Sequence of chain 1.A:
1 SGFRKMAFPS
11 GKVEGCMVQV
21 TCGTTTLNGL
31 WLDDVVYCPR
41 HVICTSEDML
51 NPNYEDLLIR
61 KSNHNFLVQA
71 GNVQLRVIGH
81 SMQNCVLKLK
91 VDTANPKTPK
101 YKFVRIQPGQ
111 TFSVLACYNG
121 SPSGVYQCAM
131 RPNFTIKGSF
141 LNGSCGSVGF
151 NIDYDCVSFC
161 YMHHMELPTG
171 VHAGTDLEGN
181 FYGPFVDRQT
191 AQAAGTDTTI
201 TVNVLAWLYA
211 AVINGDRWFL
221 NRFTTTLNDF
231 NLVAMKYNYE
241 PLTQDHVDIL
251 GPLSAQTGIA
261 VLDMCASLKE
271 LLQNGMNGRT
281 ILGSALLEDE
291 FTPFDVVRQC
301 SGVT

Binding-site contacts:
Ligand atom C7 contacts residue MET49 of chain 1.A at 3.5 Å (hydrophobic).
Ligand atom C9 contacts residue DMS1 of chain 1.E at 3.7 Å.
Ligand atom C6 contacts residue HIS41 of chain 1.A at 3.5 Å.
Ligand atom O contacts residue SER144 of chain 1.A at 3.3 Å (h-bond).
Ligand atom C8 contacts residue GLN189 of chain 1.A at 4.0 Å.
Ligand atom C contacts residue SER144 of chain 1.A at 3.8 Å.
Ligand atom C4 contacts residue DMS1 of chain 1.E at 3.4 Å.
Ligand atom C7 contacts residue MET165 of chain 1.A at 3.7 Å (hydrophobic).
Ligand atom C1 contacts residue CYS145 of chain 1.A at 2.7 Å (hydrophobic).
Ligand atom C5 contacts residue HIS41 of chain 1.A at 4.1 Å.
Ligand atom C2 contacts residue ASN142 of chain 1.A at 3.7 Å.
Ligand atom C8 contacts residue MET49 of chain 1.A at 3.8 Å (hydrophobic).
Ligand atom S contacts residue MET49 of chain 1.A at 3.7 Å.
Ligand atom C5 contacts residue MET49 of chain 1.A at 3.5 Å (hydrophobic).
Ligand atom C1 contacts residue ASN142 of chain 1.A at 4.1 Å.
Ligand atom C3 contacts residue HIS41 of chain 1.A at 4.0 Å.
Ligand atom C6 contacts residue MET49 of chain 1.A at 3.5 Å (hydrophobic).
Ligand atom C contacts residue LEU141 of chain 1.A at 4.2 Å (hydrophobic).
Ligand atom N contacts residue CYS145 of chain 1.A at 3.4 Å (h-bond).
Ligand atom C contacts residue HIS163 of chain 1.A at 3.8 Å.
Ligand atom C8 contacts residue ARG188 of chain 1.A at 4.1 Å.
Ligand atom O contacts residue GLY143 of chain 1.A at 2.8 Å (h-bond).
Ligand atom C10 contacts residue ASN142 of chain 1.A at 3.8 Å.
Ligand atom O contacts residue LEU141 of chain 1.A at 4.1 Å.
Ligand atom S contacts residue GLN189 of chain 1.A at 3.7 Å.
Ligand atom N1 contacts residue DMS1 of chain 1.E at 3.6 Å.
Ligand atom C6 contacts residue HIS164 of chain 1.A at 3.8 Å.
Ligand atom C2 contacts residue CYS145 of chain 1.A at 3.7 Å (hydrophobic).
Ligand atom O contacts residue ASN142 of chain 1.A at 3.8 Å.
Ligand atom O contacts residue CYS145 of chain 1.A at 3.0 Å (h-bond).
Ligand atom C4 contacts residue HIS41 of chain 1.A at 3.8 Å.
Ligand atom N contacts residue ASN142 of chain 1.A at 3.7 Å.
Ligand atom C7 contacts residue ARG188 of chain 1.A at 4.1 Å.
Ligand atom C1 contacts residue SER144 of chain 1.A at 4.1 Å.
Ligand atom C1 contacts residue GLY143 of chain 1.A at 3.7 Å.
Ligand atom N1 contacts residue HIS41 of chain 1.A at 4.2 Å.
Ligand atom C3 contacts residue CYS145 of chain 1.A at 3.9 Å (hydrophobic).
Ligand atom C contacts residue CYS145 of chain 1.A at 1.8 Å (hydrophobic).
Ligand atom C3 contacts residue HIS164 of chain 1.A at 3.7 Å.
Ligand atom C9 contacts residue HIS41 of chain 1.A at 3.9 Å.

A small-molecule ligand and the protein it binds are described below.
Small molecule (SMILES): CC(=O)N1CCN(Cc2cccs2)CC1